Binding-site contacts:
Ligand atom O7 contacts residue ASN637 of chain 1.B at 3.7 Å.
Ligand atom C5 contacts residue ASN637 of chain 1.B at 3.7 Å.
Ligand atom C1 contacts residue ASN637 of chain 1.B at 1.4 Å.
Ligand atom C4 contacts residue ASN637 of chain 1.B at 4.3 Å.
Ligand atom C3 contacts residue ASN637 of chain 1.B at 3.8 Å.
Ligand atom N2 contacts residue ASN637 of chain 1.B at 2.9 Å (h-bond).
Ligand atom C8 contacts residue LYS633 of chain 1.B at 3.4 Å.
Ligand atom C7 contacts residue LYS633 of chain 1.B at 3.5 Å.
Ligand atom N2 contacts residue SER636 of chain 1.B at 3.6 Å.
Ligand atom C7 contacts residue SER636 of chain 1.B at 3.3 Å.
Ligand atom C8 contacts residue SER636 of chain 1.B at 3.8 Å.
Ligand atom O5 contacts residue ASN637 of chain 1.B at 2.4 Å (h-bond).
Ligand atom O7 contacts residue SER636 of chain 1.B at 3.3 Å.
Ligand atom N2 contacts residue LYS633 of chain 1.B at 3.0 Å (salt-bridge).
Ligand atom C2 contacts residue LYS633 of chain 1.B at 4.1 Å.
Ligand atom C2 contacts residue ASN637 of chain 1.B at 2.5 Å.
Ligand atom C7 contacts residue ASN637 of chain 1.B at 3.7 Å.
Ligand atom O6 contacts residue ASN637 of chain 1.B at 4.3 Å.

A protein and the small-molecule ligand that binds it are described below.
Small molecule (SMILES): CC(=O)N[C@@H]1[C@@H](O)[C@H](O)[C@@H](CO)O[C@H]1O

Sequence of chain 1.B:
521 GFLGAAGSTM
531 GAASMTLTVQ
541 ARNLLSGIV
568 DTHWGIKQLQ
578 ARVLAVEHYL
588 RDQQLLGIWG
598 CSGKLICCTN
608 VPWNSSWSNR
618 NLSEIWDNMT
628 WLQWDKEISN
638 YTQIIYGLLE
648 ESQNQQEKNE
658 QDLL